Sequence of chain 1.A:
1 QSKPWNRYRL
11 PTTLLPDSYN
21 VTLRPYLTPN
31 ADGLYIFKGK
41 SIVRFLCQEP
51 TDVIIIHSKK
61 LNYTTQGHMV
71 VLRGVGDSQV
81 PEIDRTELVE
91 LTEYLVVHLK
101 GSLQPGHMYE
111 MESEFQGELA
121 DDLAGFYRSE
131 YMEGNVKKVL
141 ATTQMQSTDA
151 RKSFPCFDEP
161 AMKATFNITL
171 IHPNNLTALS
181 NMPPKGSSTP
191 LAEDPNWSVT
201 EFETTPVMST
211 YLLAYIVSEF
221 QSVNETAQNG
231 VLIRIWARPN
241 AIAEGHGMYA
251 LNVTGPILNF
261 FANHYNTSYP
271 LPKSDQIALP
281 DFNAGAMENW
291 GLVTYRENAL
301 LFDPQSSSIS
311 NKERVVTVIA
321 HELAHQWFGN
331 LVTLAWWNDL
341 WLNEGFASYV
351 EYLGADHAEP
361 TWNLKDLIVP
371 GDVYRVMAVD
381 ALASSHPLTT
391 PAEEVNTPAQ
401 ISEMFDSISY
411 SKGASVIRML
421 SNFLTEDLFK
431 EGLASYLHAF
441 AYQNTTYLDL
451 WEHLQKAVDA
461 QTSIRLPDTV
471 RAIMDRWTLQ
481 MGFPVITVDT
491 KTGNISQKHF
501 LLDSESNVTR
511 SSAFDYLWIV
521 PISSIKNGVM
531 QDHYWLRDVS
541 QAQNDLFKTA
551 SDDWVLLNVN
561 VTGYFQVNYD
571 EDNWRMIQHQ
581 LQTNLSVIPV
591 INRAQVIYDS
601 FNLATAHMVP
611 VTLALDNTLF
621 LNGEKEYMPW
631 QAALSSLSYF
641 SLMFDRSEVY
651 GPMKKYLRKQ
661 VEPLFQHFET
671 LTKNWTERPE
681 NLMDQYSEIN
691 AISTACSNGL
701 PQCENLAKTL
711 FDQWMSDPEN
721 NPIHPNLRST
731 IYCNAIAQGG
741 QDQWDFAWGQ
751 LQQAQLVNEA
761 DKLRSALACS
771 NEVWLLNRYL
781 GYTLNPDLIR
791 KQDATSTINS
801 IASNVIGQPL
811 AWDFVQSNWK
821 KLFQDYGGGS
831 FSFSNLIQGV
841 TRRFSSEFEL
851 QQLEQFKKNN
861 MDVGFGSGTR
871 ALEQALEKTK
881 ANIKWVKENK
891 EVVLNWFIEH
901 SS

Binding-site contacts:
Ligand atom C1 contacts residue SO41 of chain 1.O at 3.4 Å.
Ligand atom C8 contacts residue ARG44 of chain 1.A at 4.1 Å.
Ligand atom C3 contacts residue ASN20 of chain 1.A at 3.8 Å.
Ligand atom O7 contacts residue LYS185 of chain 1.A at 3.8 Å.
Ligand atom O5 contacts residue ASN20 of chain 1.A at 2.4 Å (h-bond).
Ligand atom O7 contacts residue ASN20 of chain 1.A at 4.2 Å.
Ligand atom O7 contacts residue SO41 of chain 1.V at 2.9 Å (h-bond).
Ligand atom C6 contacts residue GLU201 of chain 1.A at 4.2 Å.
Ligand atom C6 contacts residue SO41 of chain 1.O at 3.6 Å.
Ligand atom N2 contacts residue ASN20 of chain 1.A at 2.9 Å (h-bond).
Ligand atom O6 contacts residue GLU201 of chain 1.A at 4.1 Å.
Ligand atom C2 contacts residue ASN20 of chain 1.A at 2.4 Å.
Ligand atom C1 contacts residue NAG1 of chain 1.D at 3.4 Å.
Ligand atom O6 contacts residue SO41 of chain 1.O at 3.8 Å.
Ligand atom C6 contacts residue SO41 of chain 1.V at 3.6 Å.
Ligand atom C5 contacts residue SO41 of chain 1.O at 3.6 Å.
Ligand atom O7 contacts residue NAG1 of chain 1.D at 3.8 Å.
Ligand atom C5 contacts residue ASN20 of chain 1.A at 3.6 Å.
Ligand atom C7 contacts residue ASN20 of chain 1.A at 3.8 Å.
Ligand atom C3 contacts residue NAG1 of chain 1.D at 4.1 Å.
Ligand atom N2 contacts residue SO41 of chain 1.V at 4.0 Å.
Ligand atom C8 contacts residue NAG1 of chain 1.D at 3.9 Å.
Ligand atom C8 contacts residue SO41 of chain 1.V at 4.5 Å.
Ligand atom C8 contacts residue ILE42 of chain 1.A at 4.0 Å (hydrophobic).
Ligand atom C2 contacts residue NAG1 of chain 1.D at 3.6 Å.
Ligand atom C7 contacts residue ILE42 of chain 1.A at 3.9 Å (hydrophobic).
Ligand atom C5 contacts residue SO41 of chain 1.V at 3.8 Å.
Ligand atom C8 contacts residue GLU110 of chain 1.A at 3.4 Å.
Ligand atom N2 contacts residue NAG1 of chain 1.D at 2.9 Å (h-bond).
Ligand atom C7 contacts residue NAG1 of chain 1.D at 3.9 Å.
Ligand atom O5 contacts residue SO41 of chain 1.O at 2.6 Å (h-bond).
Ligand atom C4 contacts residue ASN20 of chain 1.A at 4.2 Å.
Ligand atom O7 contacts residue ILE42 of chain 1.A at 3.4 Å.
Ligand atom C7 contacts residue SO41 of chain 1.V at 3.5 Å.
Ligand atom C1 contacts residue ASN20 of chain 1.A at 1.4 Å.

The protein below binds the small molecule below.
Small molecule (SMILES): CC(=O)N[C@H]1[C@H](O[C@H]2[C@H](O)[C@@H](NC(C)=O)CO[C@@H]2CO)O[C@H](CO)[C@@H](O[C@@H]2O[C@H](CO)[C@@H](O)[C@H](O)[C@H]2NC(C)=O)[C@@H]1O